Binding-site contacts:
Ligand atom O3A contacts residue SER39 of chain 1.A at 3.6 Å.
Ligand atom N6 contacts residue ASN231 of chain 1.A at 3.2 Å (h-bond).
Ligand atom N3B contacts residue LYS38 of chain 1.A at 3.8 Å.
Ligand atom N9 contacts residue PHE130 of chain 1.A at 3.8 Å.
Ligand atom N6 contacts residue ALA266 of chain 1.A at 3.9 Å.
Ligand atom O2A contacts residue SER39 of chain 1.A at 3.5 Å.
Ligand atom O5' contacts residue ASN35 of chain 1.A at 3.8 Å.
Ligand atom O1B contacts residue SER39 of chain 1.A at 2.6 Å (h-bond).
Ligand atom O3G contacts residue PRO34 of chain 1.A at 3.5 Å.
Ligand atom O1A contacts residue GLY37 of chain 1.A at 3.2 Å.
Ligand atom C6 contacts residue PHE130 of chain 1.A at 3.9 Å (hydrophobic).
Ligand atom O3G contacts residue ASN35 of chain 1.A at 3.5 Å (h-bond).
Ligand atom O1G contacts residue ALA97 of chain 1.A at 3.6 Å.
Ligand atom O2G contacts residue LYS38 of chain 1.A at 3.6 Å.
Ligand atom C5 contacts residue PHE130 of chain 1.A at 3.4 Å (hydrophobic).
Ligand atom O1G contacts residue MG1 of chain 1.D at 3.0 Å.
Ligand atom C5' contacts residue GLY37 of chain 1.A at 3.6 Å.
Ligand atom O3A contacts residue LYS38 of chain 1.A at 3.4 Å (salt-bridge).
Ligand atom C8 contacts residue PHE130 of chain 1.A at 3.7 Å (hydrophobic).
Ligand atom N6 contacts residue MET232 of chain 1.A at 2.8 Å (h-bond).
Ligand atom C2 contacts residue PHE130 of chain 1.A at 3.9 Å (hydrophobic).
Ligand atom O1A contacts residue THR40 of chain 1.A at 2.6 Å (h-bond).
Ligand atom C5' contacts residue ASN35 of chain 1.A at 3.9 Å.
Ligand atom O2G contacts residue PRO34 of chain 1.A at 3.9 Å.
Ligand atom N7 contacts residue CYS265 of chain 1.A at 3.5 Å.
Ligand atom O1A contacts residue SER39 of chain 1.A at 3.4 Å (h-bond).
Ligand atom O1B contacts residue LYS38 of chain 1.A at 3.8 Å.
Ligand atom O2B contacts residue ASN35 of chain 1.A at 2.9 Å (h-bond).
Ligand atom N3 contacts residue PHE130 of chain 1.A at 3.7 Å.
Ligand atom N3B contacts residue ASN35 of chain 1.A at 3.5 Å (h-bond).
Ligand atom O3A contacts residue GLY37 of chain 1.A at 3.8 Å.
Ligand atom C8 contacts residue ASN231 of chain 1.A at 3.6 Å.
Ligand atom O1B contacts residue MG1 of chain 1.D at 2.6 Å.
Ligand atom O1A contacts residue LYS38 of chain 1.A at 3.5 Å (salt-bridge).
Ligand atom C2' contacts residue THR40 of chain 1.A at 3.6 Å.
Ligand atom PA contacts residue THR40 of chain 1.A at 3.7 Å.
Ligand atom C3' contacts residue THR40 of chain 1.A at 3.6 Å.
Ligand atom N7 contacts residue ASN231 of chain 1.A at 2.9 Å (h-bond).
Ligand atom N7 contacts residue PHE130 of chain 1.A at 3.5 Å.
Ligand atom C4 contacts residue PHE130 of chain 1.A at 3.6 Å (hydrophobic).

Sequence of chain 1.A:
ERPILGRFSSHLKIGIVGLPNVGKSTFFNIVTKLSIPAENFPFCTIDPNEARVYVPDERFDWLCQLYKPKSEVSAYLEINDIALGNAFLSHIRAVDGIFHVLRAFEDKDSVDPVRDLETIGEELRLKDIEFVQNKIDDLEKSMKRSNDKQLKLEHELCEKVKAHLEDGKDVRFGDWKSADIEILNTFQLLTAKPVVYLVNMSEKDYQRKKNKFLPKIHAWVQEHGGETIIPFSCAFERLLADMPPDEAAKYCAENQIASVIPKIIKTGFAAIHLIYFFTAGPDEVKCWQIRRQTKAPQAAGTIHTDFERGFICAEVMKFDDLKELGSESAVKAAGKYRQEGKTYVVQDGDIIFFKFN

This protein binds this small molecule.
Small molecule (SMILES): Nc1ncnc2c1ncn2[C@@H]1O[C@H](CO[P](=O)(O)O[P](=O)(O)NP(=O)(O)O)[C@@H](O)[C@H]1O